Sequence of chain 1.B:
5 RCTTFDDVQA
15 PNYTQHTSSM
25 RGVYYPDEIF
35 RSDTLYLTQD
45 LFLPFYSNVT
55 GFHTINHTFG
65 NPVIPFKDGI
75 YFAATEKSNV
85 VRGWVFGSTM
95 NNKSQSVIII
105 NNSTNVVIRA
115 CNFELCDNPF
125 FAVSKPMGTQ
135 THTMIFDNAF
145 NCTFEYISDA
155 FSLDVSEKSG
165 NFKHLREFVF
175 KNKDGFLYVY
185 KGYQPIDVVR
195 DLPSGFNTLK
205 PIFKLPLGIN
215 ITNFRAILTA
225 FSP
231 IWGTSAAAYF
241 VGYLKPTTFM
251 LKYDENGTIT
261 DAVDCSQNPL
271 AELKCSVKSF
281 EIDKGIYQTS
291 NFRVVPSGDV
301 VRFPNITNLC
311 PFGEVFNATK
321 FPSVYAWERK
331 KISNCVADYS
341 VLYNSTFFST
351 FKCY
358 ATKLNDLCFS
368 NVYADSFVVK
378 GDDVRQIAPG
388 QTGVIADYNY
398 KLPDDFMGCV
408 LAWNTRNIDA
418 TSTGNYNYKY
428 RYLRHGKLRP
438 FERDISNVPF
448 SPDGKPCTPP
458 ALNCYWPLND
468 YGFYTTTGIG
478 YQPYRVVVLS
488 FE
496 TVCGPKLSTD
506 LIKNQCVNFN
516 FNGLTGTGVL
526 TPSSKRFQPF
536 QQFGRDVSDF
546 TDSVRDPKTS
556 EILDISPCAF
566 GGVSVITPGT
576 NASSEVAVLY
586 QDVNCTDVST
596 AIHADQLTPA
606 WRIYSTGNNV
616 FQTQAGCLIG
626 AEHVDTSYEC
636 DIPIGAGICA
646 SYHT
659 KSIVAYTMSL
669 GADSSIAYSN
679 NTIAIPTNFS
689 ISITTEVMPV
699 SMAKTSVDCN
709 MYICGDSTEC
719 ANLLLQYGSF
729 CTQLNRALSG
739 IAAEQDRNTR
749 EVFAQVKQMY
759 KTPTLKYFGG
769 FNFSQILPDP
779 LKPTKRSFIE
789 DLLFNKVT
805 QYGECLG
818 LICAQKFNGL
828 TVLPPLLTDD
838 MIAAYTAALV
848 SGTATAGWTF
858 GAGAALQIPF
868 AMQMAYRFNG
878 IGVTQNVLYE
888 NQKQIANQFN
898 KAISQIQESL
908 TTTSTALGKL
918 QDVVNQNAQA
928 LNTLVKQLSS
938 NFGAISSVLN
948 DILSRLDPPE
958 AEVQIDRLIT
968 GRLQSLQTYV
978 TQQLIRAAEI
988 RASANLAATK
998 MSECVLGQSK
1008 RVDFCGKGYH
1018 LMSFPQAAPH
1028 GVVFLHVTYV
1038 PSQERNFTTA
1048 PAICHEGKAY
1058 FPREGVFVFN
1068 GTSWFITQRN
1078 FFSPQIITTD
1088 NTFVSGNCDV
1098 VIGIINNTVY

A small-molecule ligand and the protein it binds are described below.
Small molecule (SMILES): CC(=O)N[C@@H]1[C@@H](O)[C@H](O)[C@@H](CO)O[C@H]1O

Binding-site contacts:
Ligand atom C5 contacts residue ASN576 of chain 1.B at 3.7 Å.
Ligand atom C1 contacts residue ASN576 of chain 1.B at 1.4 Å.
Ligand atom C8 contacts residue GLU281 of chain 1.B at 4.1 Å.
Ligand atom C4 contacts residue ASN576 of chain 1.B at 4.3 Å.
Ligand atom O5 contacts residue ASN576 of chain 1.B at 2.4 Å (h-bond).
Ligand atom C2 contacts residue ASN576 of chain 1.B at 2.5 Å.
Ligand atom C7 contacts residue ASN576 of chain 1.B at 4.0 Å.
Ligand atom N2 contacts residue ASN576 of chain 1.B at 2.9 Å (h-bond).
Ligand atom C3 contacts residue ASN576 of chain 1.B at 3.8 Å.